Sequence of chain 2.C:
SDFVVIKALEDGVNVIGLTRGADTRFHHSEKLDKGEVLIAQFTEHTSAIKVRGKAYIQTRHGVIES

Binding-site contacts:
Ligand atom CA contacts residue THR27 of chain 2.C at 3.2 Å.
Ligand atom N contacts residue ASP26 of chain 2.C at 3.0 Å (salt-bridge).
Ligand atom C contacts residue THR49 of chain 4.A at 3.9 Å.
Ligand atom CE2 contacts residue ALA43 of chain 4.A at 4.0 Å (hydrophobic).
Ligand atom CD1 contacts residue SER50 of chain 2.C at 3.6 Å.
Ligand atom OXT contacts residue THR46 of chain 4.A at 2.5 Å (h-bond).
Ligand atom NE1 contacts residue GLN44 of chain 4.A at 2.9 Å (h-bond).
Ligand atom N contacts residue THR27 of chain 2.C at 2.8 Å (h-bond).
Ligand atom CA contacts residue THR22 of chain 2.C at 3.8 Å.
Ligand atom CB contacts residue THR22 of chain 2.C at 3.7 Å.
Ligand atom O contacts residue GLY24 of chain 2.C at 3.0 Å (h-bond).
Ligand atom CA contacts residue GLY24 of chain 2.C at 3.5 Å.
Ligand atom CE3 contacts residue HIS30 of chain 4.A at 4.0 Å.
Ligand atom OXT contacts residue HIS48 of chain 4.A at 3.8 Å.
Ligand atom NE1 contacts residue ALA43 of chain 4.A at 3.8 Å.
Ligand atom CB contacts residue THR27 of chain 2.C at 3.5 Å.
Ligand atom N contacts residue GLY24 of chain 2.C at 2.7 Å (h-bond).
Ligand atom C contacts residue GLY24 of chain 2.C at 3.4 Å.
Ligand atom CZ3 contacts residue GLY20 of chain 4.A at 3.6 Å.
Ligand atom O contacts residue SER50 of chain 2.C at 2.9 Å (h-bond).
Ligand atom N contacts residue THR22 of chain 2.C at 2.8 Å (h-bond).
Ligand atom CZ2 contacts residue THR49 of chain 4.A at 4.0 Å.
Ligand atom CB contacts residue SER50 of chain 2.C at 3.4 Å.
Ligand atom CA contacts residue SER50 of chain 2.C at 4.0 Å.
Ligand atom CE3 contacts residue HIS31 of chain 4.A at 3.9 Å.
Ligand atom CG contacts residue SER50 of chain 2.C at 3.9 Å.
Ligand atom CZ2 contacts residue ALA43 of chain 4.A at 3.9 Å (hydrophobic).
Ligand atom CD1 contacts residue GLN44 of chain 4.A at 3.6 Å.
Ligand atom O contacts residue ARG23 of chain 2.C at 3.5 Å.
Ligand atom O contacts residue THR46 of chain 4.A at 3.6 Å.
Ligand atom CH2 contacts residue GLY20 of chain 4.A at 3.5 Å.
Ligand atom OXT contacts residue THR49 of chain 4.A at 2.8 Å (h-bond).
Ligand atom O contacts residue THR22 of chain 2.C at 4.0 Å.
Ligand atom C contacts residue THR46 of chain 4.A at 3.5 Å.
Ligand atom CZ2 contacts residue ILE52 of chain 4.A at 3.9 Å (hydrophobic).
Ligand atom CZ3 contacts residue HIS31 of chain 4.A at 3.9 Å.
Ligand atom C contacts residue SER50 of chain 2.C at 3.6 Å.
Ligand atom CD2 contacts residue THR49 of chain 4.A at 4.0 Å.
Ligand atom CE2 contacts residue GLN44 of chain 4.A at 4.0 Å.
Ligand atom CD1 contacts residue THR46 of chain 4.A at 3.9 Å.

Sequence of chain 4.A:
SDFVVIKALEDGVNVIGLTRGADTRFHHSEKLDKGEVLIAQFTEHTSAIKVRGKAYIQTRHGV

The small molecule below binds the protein below.
Small molecule (SMILES): N[C@@H](Cc1c[nH]c2ccccc12)C(=O)O